Binding-site contacts:
Ligand atom C5' contacts residue SER206 of chain 1.A at 3.8 Å.
Ligand atom C8 contacts residue GLU203 of chain 1.A at 3.9 Å.
Ligand atom N7 contacts residue ILE204 of chain 1.A at 3.1 Å (h-bond).
Ligand atom N6 contacts residue TRP194 of chain 1.A at 4.0 Å.
Ligand atom C8 contacts residue ILE204 of chain 1.A at 3.2 Å (hydrophobic).
Ligand atom C5 contacts residue GLU203 of chain 1.A at 3.6 Å.
Ligand atom N7 contacts residue ILE202 of chain 1.A at 3.9 Å.
Ligand atom C5' contacts residue ILE204 of chain 1.A at 4.3 Å (hydrophobic).
Ligand atom C2' contacts residue ILE204 of chain 1.A at 4.3 Å (hydrophobic).
Ligand atom O1P contacts residue SER206 of chain 1.A at 3.5 Å (h-bond).
Ligand atom P contacts residue SER206 of chain 1.A at 3.2 Å.
Ligand atom C6 contacts residue GLU203 of chain 1.A at 3.9 Å.
Ligand atom N7 contacts residue TRP194 of chain 1.A at 4.3 Å.
Ligand atom C6 contacts residue ARG199 of chain 1.A at 3.5 Å.
Ligand atom N6 contacts residue ARG199 of chain 1.A at 2.6 Å (salt-bridge).
Ligand atom N9 contacts residue GLU203 of chain 1.A at 4.5 Å.
Ligand atom N9 contacts residue ILE204 of chain 1.A at 4.3 Å.
Ligand atom N6 contacts residue ILE202 of chain 1.A at 2.8 Å (h-bond).
Ligand atom O4' contacts residue ILE204 of chain 1.A at 4.2 Å.
Ligand atom N7 contacts residue GLU203 of chain 1.A at 3.3 Å (salt-bridge).
Ligand atom O2P contacts residue GLU205 of chain 1.A at 3.2 Å.
Ligand atom N1 contacts residue ARG199 of chain 1.A at 3.6 Å.
Ligand atom C5 contacts residue ILE202 of chain 1.A at 4.2 Å (hydrophobic).
Ligand atom C3' contacts residue ILE204 of chain 1.A at 4.0 Å (hydrophobic).
Ligand atom O2P contacts residue SER206 of chain 1.A at 2.8 Å (h-bond).
Ligand atom N1 contacts residue TRP194 of chain 1.A at 4.3 Å.
Ligand atom N6 contacts residue GLU203 of chain 1.A at 3.3 Å (salt-bridge).
Ligand atom C6 contacts residue ILE202 of chain 1.A at 3.8 Å (hydrophobic).
Ligand atom C5 contacts residue TRP194 of chain 1.A at 4.0 Å (hydrophobic).
Ligand atom C5 contacts residue ILE204 of chain 1.A at 4.3 Å (hydrophobic).
Ligand atom O2P contacts residue ILE204 of chain 1.A at 4.2 Å.
Ligand atom C6 contacts residue TRP194 of chain 1.A at 3.9 Å (hydrophobic).
Ligand atom C4 contacts residue GLU203 of chain 1.A at 4.4 Å.
Ligand atom O5' contacts residue SER206 of chain 1.A at 2.9 Å (h-bond).

The small molecule below binds the protein below.
Small molecule (SMILES): Nc1ncnc2c1ncn2[C@@H]1O[C@@H]2CO[P](=O)(O)O[C@H]2[C@H]1O

Sequence of chain 1.A:
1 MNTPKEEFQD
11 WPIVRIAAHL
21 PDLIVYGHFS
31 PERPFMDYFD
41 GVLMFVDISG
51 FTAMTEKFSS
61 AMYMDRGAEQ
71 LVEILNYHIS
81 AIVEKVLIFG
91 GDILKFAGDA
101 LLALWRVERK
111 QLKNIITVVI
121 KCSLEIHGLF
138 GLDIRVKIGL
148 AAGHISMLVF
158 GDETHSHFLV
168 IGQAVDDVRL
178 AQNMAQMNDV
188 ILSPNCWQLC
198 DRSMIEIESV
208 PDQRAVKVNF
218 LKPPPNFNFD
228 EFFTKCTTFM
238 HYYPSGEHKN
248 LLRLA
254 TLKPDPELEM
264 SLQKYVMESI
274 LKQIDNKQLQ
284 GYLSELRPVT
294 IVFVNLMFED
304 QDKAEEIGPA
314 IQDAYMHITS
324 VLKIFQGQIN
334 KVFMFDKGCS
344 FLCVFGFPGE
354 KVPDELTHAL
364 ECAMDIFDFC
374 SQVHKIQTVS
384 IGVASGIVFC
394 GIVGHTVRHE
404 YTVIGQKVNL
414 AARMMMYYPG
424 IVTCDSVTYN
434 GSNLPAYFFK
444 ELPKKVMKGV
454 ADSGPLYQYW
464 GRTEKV